Binding-site contacts:
Ligand atom NH1 contacts residue SER245 of chain 1.C at 3.0 Å (h-bond).
Ligand atom N contacts residue GLU297 of chain 1.C at 3.4 Å (salt-bridge).
Ligand atom CD contacts residue LEU307 of chain 1.C at 3.8 Å (hydrophobic).
Ligand atom O contacts residue LEU298 of chain 1.C at 3.6 Å.
Ligand atom N contacts residue THR300 of chain 1.C at 3.2 Å (h-bond).
Ligand atom CZ contacts residue ALA302 of chain 1.C at 3.8 Å (hydrophobic).
Ligand atom CB contacts residue GLY385 of chain 1.C at 3.4 Å.
Ligand atom CB contacts residue TYR48 of chain 1.C at 3.9 Å (hydrophobic).
Ligand atom CD contacts residue GLY385 of chain 1.C at 3.6 Å.
Ligand atom OXT contacts residue LEU307 of chain 1.C at 3.9 Å.
Ligand atom O contacts residue GLU297 of chain 1.C at 3.3 Å (salt-bridge).
Ligand atom C contacts residue LYS226 of chain 1.C at 3.4 Å.
Ligand atom CZ contacts residue GLY303 of chain 1.C at 3.9 Å.
Ligand atom CZ contacts residue GLU297 of chain 1.C at 3.6 Å.
Ligand atom NH2 contacts residue GLY305 of chain 1.C at 2.8 Å (h-bond).
Ligand atom CA contacts residue TYR48 of chain 1.C at 3.3 Å (hydrophobic).
Ligand atom N contacts residue LEU298 of chain 1.C at 3.3 Å (h-bond).
Ligand atom NH2 contacts residue SER245 of chain 1.C at 3.0 Å (h-bond).
Ligand atom CG contacts residue GLU297 of chain 1.C at 3.3 Å.
Ligand atom NH1 contacts residue ALA302 of chain 1.C at 3.1 Å (h-bond).
Ligand atom NE contacts residue GLU297 of chain 1.C at 3.0 Å (salt-bridge).
Ligand atom C contacts residue GLU297 of chain 1.C at 4.0 Å.
Ligand atom NH2 contacts residue GLU297 of chain 1.C at 3.4 Å (salt-bridge).
Ligand atom NH2 contacts residue THR306 of chain 1.C at 3.8 Å.
Ligand atom CD contacts residue HIS301 of chain 1.C at 3.3 Å.
Ligand atom CG contacts residue HIS301 of chain 1.C at 4.0 Å.
Ligand atom NH2 contacts residue LEU307 of chain 1.C at 3.2 Å (h-bond).
Ligand atom CZ contacts residue SER245 of chain 1.C at 3.8 Å.
Ligand atom CB contacts residue HIS301 of chain 1.C at 3.8 Å.
Ligand atom CB contacts residue THR300 of chain 1.C at 4.0 Å.
Ligand atom CD contacts residue GLU297 of chain 1.C at 3.9 Å.
Ligand atom OXT contacts residue LYS226 of chain 1.C at 2.9 Å.
Ligand atom NE contacts residue LEU307 of chain 1.C at 3.4 Å.
Ligand atom CG contacts residue GLY385 of chain 1.C at 4.0 Å.
Ligand atom CD contacts residue GLY303 of chain 1.C at 3.9 Å.
Ligand atom NE contacts residue GLY303 of chain 1.C at 3.8 Å.
Ligand atom OXT contacts residue SER285 of chain 1.C at 3.7 Å.
Ligand atom CZ contacts residue LEU307 of chain 1.C at 3.4 Å (hydrophobic).
Ligand atom N contacts residue TYR48 of chain 1.C at 3.0 Å.
Ligand atom O contacts residue LYS226 of chain 1.C at 3.0 Å.

Sequence of chain 1.C:
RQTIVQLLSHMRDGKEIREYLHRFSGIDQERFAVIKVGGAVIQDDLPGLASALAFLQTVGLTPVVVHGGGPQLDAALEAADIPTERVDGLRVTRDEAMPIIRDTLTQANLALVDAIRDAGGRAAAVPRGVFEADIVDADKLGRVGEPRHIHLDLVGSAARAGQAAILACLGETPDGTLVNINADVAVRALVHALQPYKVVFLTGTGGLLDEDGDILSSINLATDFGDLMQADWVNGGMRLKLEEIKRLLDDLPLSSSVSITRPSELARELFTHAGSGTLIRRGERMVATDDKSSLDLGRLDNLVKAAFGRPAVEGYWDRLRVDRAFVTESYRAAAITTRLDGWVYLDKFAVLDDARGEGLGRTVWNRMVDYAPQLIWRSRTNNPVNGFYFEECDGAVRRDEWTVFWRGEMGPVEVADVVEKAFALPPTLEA

This protein binds this small molecule.
Small molecule (SMILES): NC(=[NH2+])NCCC[C@H](N)C(=O)O